Sequence of chain 1.G:
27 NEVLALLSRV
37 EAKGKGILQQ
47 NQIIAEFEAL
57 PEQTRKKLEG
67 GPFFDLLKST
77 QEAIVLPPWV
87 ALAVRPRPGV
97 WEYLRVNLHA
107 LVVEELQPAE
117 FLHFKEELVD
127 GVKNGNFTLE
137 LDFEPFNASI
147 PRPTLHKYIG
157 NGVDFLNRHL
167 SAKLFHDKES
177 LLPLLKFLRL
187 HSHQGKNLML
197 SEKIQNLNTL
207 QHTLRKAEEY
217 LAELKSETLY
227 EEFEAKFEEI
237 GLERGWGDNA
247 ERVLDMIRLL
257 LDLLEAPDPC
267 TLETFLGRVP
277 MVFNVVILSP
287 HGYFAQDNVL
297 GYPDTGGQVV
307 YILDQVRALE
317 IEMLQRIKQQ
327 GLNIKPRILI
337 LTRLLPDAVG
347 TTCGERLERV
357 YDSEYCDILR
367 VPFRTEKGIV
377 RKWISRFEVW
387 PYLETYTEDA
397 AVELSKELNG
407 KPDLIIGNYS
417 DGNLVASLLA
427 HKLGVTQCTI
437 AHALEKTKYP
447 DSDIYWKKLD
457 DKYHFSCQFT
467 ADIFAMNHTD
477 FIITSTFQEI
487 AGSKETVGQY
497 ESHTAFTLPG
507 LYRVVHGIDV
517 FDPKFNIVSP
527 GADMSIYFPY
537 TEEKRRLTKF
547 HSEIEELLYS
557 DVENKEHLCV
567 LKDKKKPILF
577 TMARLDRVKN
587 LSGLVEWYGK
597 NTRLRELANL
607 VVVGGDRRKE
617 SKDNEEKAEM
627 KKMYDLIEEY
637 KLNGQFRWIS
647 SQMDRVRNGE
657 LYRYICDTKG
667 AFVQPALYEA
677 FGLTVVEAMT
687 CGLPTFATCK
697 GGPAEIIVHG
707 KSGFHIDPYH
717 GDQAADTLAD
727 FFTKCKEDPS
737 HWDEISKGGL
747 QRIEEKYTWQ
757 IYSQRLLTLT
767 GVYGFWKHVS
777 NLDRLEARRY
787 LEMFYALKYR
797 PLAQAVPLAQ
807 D

Binding-site contacts:
Ligand atom O6 contacts residue PHE677 of chain 1.G at 4.0 Å.
Ligand atom O6 contacts residue HIS438 of chain 1.G at 3.1 Å (h-bond).
Ligand atom C2 contacts residue HIS438 of chain 1.G at 3.2 Å.
Ligand atom C3 contacts residue GLY678 of chain 1.G at 3.8 Å.
Ligand atom C4 contacts residue HIS438 of chain 1.G at 4.0 Å.
Ligand atom O3 contacts residue GLU675 of chain 1.G at 2.8 Å (salt-bridge).
Ligand atom C1 contacts residue HIS438 of chain 1.G at 3.1 Å.
Ligand atom C3 contacts residue PHE677 of chain 1.G at 4.0 Å (hydrophobic).
Ligand atom O2 contacts residue LCN1 of chain 1.FB at 0.4 Å (h-bond).
Ligand atom C1 contacts residue UDP1 of chain 1.EB at 3.0 Å.
Ligand atom C2 contacts residue UDP1 of chain 1.EB at 3.0 Å.
Ligand atom C6 contacts residue HIS438 of chain 1.G at 3.2 Å.
Ligand atom O3 contacts residue ALA676 of chain 1.G at 3.7 Å.
Ligand atom C3 contacts residue UDP1 of chain 1.EB at 3.2 Å.
Ligand atom O2 contacts residue GLU675 of chain 1.G at 4.0 Å.
Ligand atom O4 contacts residue LEU679 of chain 1.G at 3.4 Å (h-bond).
Ligand atom O3 contacts residue GLY678 of chain 1.G at 3.0 Å (h-bond).
Ligand atom O4 contacts residue LCN1 of chain 1.FB at 0.3 Å (h-bond).
Ligand atom C5 contacts residue HIS438 of chain 1.G at 3.9 Å.
Ligand atom C2 contacts residue LCN1 of chain 1.FB at 0.2 Å.
Ligand atom O2 contacts residue ALA439 of chain 1.G at 3.9 Å.
Ligand atom C3 contacts residue GLU675 of chain 1.G at 3.5 Å.
Ligand atom C4 contacts residue PHE677 of chain 1.G at 3.5 Å (hydrophobic).
Ligand atom C4 contacts residue UDP1 of chain 1.EB at 3.9 Å.
Ligand atom O4 contacts residue UDP1 of chain 1.EB at 3.0 Å (h-bond).
Ligand atom O4 contacts residue PHE677 of chain 1.G at 3.2 Å.
Ligand atom C6 contacts residue TYR307 of chain 1.G at 3.9 Å (hydrophobic).
Ligand atom O2 contacts residue UDP1 of chain 1.EB at 3.3 Å (h-bond).
Ligand atom C5 contacts residue LCN1 of chain 1.FB at 0.7 Å.
Ligand atom O2 contacts residue HIS438 of chain 1.G at 3.3 Å (h-bond).
Ligand atom O3 contacts residue PHE677 of chain 1.G at 2.8 Å (h-bond).
Ligand atom C6 contacts residue LCN1 of chain 1.FB at 0.7 Å.
Ligand atom C3 contacts residue LCN1 of chain 1.FB at 0.2 Å.
Ligand atom O4 contacts residue GLY678 of chain 1.G at 3.4 Å (h-bond).
Ligand atom O5 contacts residue HIS438 of chain 1.G at 2.9 Å (h-bond).
Ligand atom C4 contacts residue LCN1 of chain 1.FB at 0.3 Å.
Ligand atom O6 contacts residue LCN1 of chain 1.FB at 1.1 Å (h-bond).
Ligand atom O3 contacts residue LCN1 of chain 1.FB at 0.4 Å (h-bond).
Ligand atom C1 contacts residue LCN1 of chain 1.FB at 0.4 Å.
Ligand atom O5 contacts residue LCN1 of chain 1.FB at 1.1 Å (h-bond).

The small molecule below binds the protein below.
Small molecule (SMILES): O=C1CO[C@H](CO)[C@@H](O)[C@@H]1O